Binding-site contacts:
Ligand atom C14 contacts residue LEU59 of chain 1.B at 4.0 Å (hydrophobic).
Ligand atom C23 contacts residue PHE33 of chain 1.B at 3.7 Å (hydrophobic).
Ligand atom C25 contacts residue ILE96 of chain 1.B at 2.9 Å (hydrophobic).
Ligand atom C25 contacts residue PHE33 of chain 1.B at 3.8 Å (hydrophobic).
Ligand atom O03 contacts residue PRO60 of chain 1.B at 4.0 Å.
Ligand atom C26 contacts residue ILE96 of chain 1.B at 3.2 Å (hydrophobic).
Ligand atom O01 contacts residue PHE33 of chain 1.B at 3.7 Å.
Ligand atom C23 contacts residue NAP1 of chain 1.G at 4.1 Å.
Ligand atom C02 contacts residue LEU59 of chain 1.B at 3.4 Å (hydrophobic).
Ligand atom N22 contacts residue PHE33 of chain 1.B at 3.8 Å.
Ligand atom C14 contacts residue VAL56 of chain 1.B at 4.0 Å (hydrophobic).
Ligand atom C28 contacts residue PHE33 of chain 1.B at 4.0 Å (hydrophobic).
Ligand atom N06 contacts residue VAL56 of chain 1.B at 3.3 Å.
Ligand atom C13 contacts residue VAL56 of chain 1.B at 3.9 Å (hydrophobic).
Ligand atom N07 contacts residue VAL56 of chain 1.B at 3.7 Å.
Ligand atom C18 contacts residue GLN30 of chain 1.B at 3.8 Å.
Ligand atom C12 contacts residue PRO53 of chain 1.B at 3.7 Å (hydrophobic).
Ligand atom C10 contacts residue ARG25 of chain 1.B at 3.2 Å.
Ligand atom C09 contacts residue GLN30 of chain 1.B at 3.7 Å.
Ligand atom O03 contacts residue ARG34 of chain 1.B at 4.1 Å.
Ligand atom C02 contacts residue ARG62 of chain 1.B at 3.6 Å.
Ligand atom C05 contacts residue VAL56 of chain 1.B at 3.8 Å (hydrophobic).
Ligand atom O17 contacts residue GLN30 of chain 1.B at 2.3 Å (h-bond).
Ligand atom C26 contacts residue NAP1 of chain 1.G at 3.5 Å.
Ligand atom C16 contacts residue GLN30 of chain 1.B at 3.3 Å.
Ligand atom O03 contacts residue LEU59 of chain 1.B at 3.8 Å.
Ligand atom O03 contacts residue ARG62 of chain 1.B at 2.7 Å (salt-bridge).
Ligand atom C11 contacts residue ARG25 of chain 1.B at 3.3 Å.
Ligand atom C25 contacts residue NAP1 of chain 1.G at 3.0 Å.
Ligand atom C27 contacts residue PHE33 of chain 1.B at 4.2 Å (hydrophobic).
Ligand atom C04 contacts residue LEU59 of chain 1.B at 3.7 Å (hydrophobic).
Ligand atom C10 contacts residue GLN30 of chain 1.B at 3.8 Å.
Ligand atom O01 contacts residue LEU59 of chain 1.B at 3.6 Å.
Ligand atom C04 contacts residue VAL56 of chain 1.B at 4.2 Å (hydrophobic).
Ligand atom C24 contacts residue NAP1 of chain 1.G at 3.4 Å.
Ligand atom O01 contacts residue ARG62 of chain 1.B at 3.8 Å.
Ligand atom C24 contacts residue ILE96 of chain 1.B at 4.2 Å (hydrophobic).
Ligand atom C08 contacts residue VAL56 of chain 1.B at 3.9 Å (hydrophobic).
Ligand atom C24 contacts residue PHE33 of chain 1.B at 3.6 Å (hydrophobic).
Ligand atom C26 contacts residue PHE33 of chain 1.B at 4.1 Å (hydrophobic).

A small-molecule ligand and the protein it binds are described below.
Small molecule (SMILES): O=C(CCc1c[nH]c2ccccc12)Nc1c(C(=O)O)cnn1-c1ccccc1

Sequence of chain 1.B:
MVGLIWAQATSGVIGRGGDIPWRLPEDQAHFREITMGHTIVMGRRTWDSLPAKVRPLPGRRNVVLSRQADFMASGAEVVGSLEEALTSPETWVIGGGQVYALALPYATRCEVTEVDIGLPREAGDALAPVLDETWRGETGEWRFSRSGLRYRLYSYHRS